Sequence of chain 35.C:
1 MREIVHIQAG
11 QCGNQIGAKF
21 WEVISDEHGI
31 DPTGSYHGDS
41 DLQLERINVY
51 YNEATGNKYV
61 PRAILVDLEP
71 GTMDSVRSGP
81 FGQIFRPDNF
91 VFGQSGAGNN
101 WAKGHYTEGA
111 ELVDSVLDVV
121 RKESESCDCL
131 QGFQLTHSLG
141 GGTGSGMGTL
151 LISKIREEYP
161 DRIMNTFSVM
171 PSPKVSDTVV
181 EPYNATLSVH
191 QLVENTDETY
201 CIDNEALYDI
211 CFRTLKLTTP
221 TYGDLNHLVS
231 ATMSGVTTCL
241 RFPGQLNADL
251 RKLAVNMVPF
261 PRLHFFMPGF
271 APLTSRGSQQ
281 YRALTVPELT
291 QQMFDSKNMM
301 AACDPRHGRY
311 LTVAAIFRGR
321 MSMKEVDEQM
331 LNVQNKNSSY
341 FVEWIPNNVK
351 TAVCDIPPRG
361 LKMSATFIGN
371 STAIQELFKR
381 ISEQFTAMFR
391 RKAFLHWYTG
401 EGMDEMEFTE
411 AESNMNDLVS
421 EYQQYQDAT

The protein below binds the small molecule below.
Small molecule (SMILES): CC(=O)O[C@H]1C(=O)[C@@]2(C)[C@H]([C@H](OC(=O)c3ccccc3)[C@]3(O)C[C@H](OC(=O)[C@H](O)[C@@H](NC(=O)c4ccccc4)c4ccccc4)C(C)=C1C3(C)C)[C@]1(OC(C)=O)CO[C@@H]1C[C@@H]2O

Binding-site contacts:
Ligand atom C41 contacts residue VAL23 of chain 35.C at 2.8 Å (hydrophobic).
Ligand atom C08 contacts residue LEU228 of chain 35.C at 3.6 Å (hydrophobic).
Ligand atom O06 contacts residue THR274 of chain 35.C at 3.1 Å (h-bond).
Ligand atom O14 contacts residue HIS227 of chain 35.C at 2.1 Å (h-bond).
Ligand atom C09 contacts residue HIS227 of chain 35.C at 3.3 Å.
Ligand atom C28 contacts residue PRO358 of chain 35.C at 3.8 Å (hydrophobic).
Ligand atom O13 contacts residue GLY360 of chain 35.C at 3.8 Å.
Ligand atom C16 contacts residue PRO272 of chain 35.C at 3.6 Å (hydrophobic).
Ligand atom O06 contacts residue LEU215 of chain 35.C at 3.7 Å.
Ligand atom C39 contacts residue ALA231 of chain 35.C at 3.8 Å (hydrophobic).
Ligand atom C44 contacts residue GLY360 of chain 35.C at 3.9 Å.
Ligand atom C40 contacts residue SER234 of chain 35.C at 3.1 Å.
Ligand atom O06 contacts residue PRO272 of chain 35.C at 3.6 Å.
Ligand atom O07 contacts residue ARG276 of chain 35.C at 3.8 Å.
Ligand atom C14 contacts residue LEU215 of chain 35.C at 3.8 Å (hydrophobic).
Ligand atom C19 contacts residue THR274 of chain 35.C at 3.2 Å.
Ligand atom C42 contacts residue VAL23 of chain 35.C at 3.4 Å (hydrophobic).
Ligand atom C05 contacts residue HIS227 of chain 35.C at 2.9 Å.
Ligand atom C30 contacts residue HIS227 of chain 35.C at 3.1 Å.
Ligand atom C04 contacts residue HIS227 of chain 35.C at 3.4 Å.
Ligand atom C13 contacts residue HIS227 of chain 35.C at 3.9 Å.
Ligand atom O12 contacts residue GLY360 of chain 35.C at 3.4 Å (h-bond).
Ligand atom O05 contacts residue LEU361 of chain 35.C at 3.8 Å.
Ligand atom O08 contacts residue ARG276 of chain 35.C at 3.3 Å.
Ligand atom C19 contacts residue ARG276 of chain 35.C at 3.9 Å.
Ligand atom C17 contacts residue LEU361 of chain 35.C at 3.9 Å (hydrophobic).
Ligand atom C07 contacts residue HIS227 of chain 35.C at 2.3 Å.
Ligand atom C06 contacts residue HIS227 of chain 35.C at 2.3 Å.
Ligand atom O13 contacts residue ARG359 of chain 35.C at 3.1 Å (salt-bridge).
Ligand atom C31 contacts residue HIS227 of chain 35.C at 3.8 Å.
Ligand atom C15 contacts residue PRO272 of chain 35.C at 3.3 Å (hydrophobic).
Ligand atom C44 contacts residue LEU361 of chain 35.C at 3.8 Å (hydrophobic).
Ligand atom C14 contacts residue THR274 of chain 35.C at 3.6 Å.
Ligand atom O06 contacts residue LEU273 of chain 35.C at 3.6 Å.
Ligand atom C06 contacts residue ASP224 of chain 35.C at 3.4 Å.
Ligand atom C41 contacts residue SER234 of chain 35.C at 3.7 Å.
Ligand atom C40 contacts residue VAL23 of chain 35.C at 3.5 Å (hydrophobic).
Ligand atom O13 contacts residue PRO358 of chain 35.C at 3.5 Å.
Ligand atom C08 contacts residue HIS227 of chain 35.C at 2.9 Å.
Ligand atom C36 contacts residue HIS227 of chain 35.C at 3.7 Å.